Binding-site contacts:
Ligand atom N03 contacts residue ARG180 of chain 1.A at 3.1 Å (salt-bridge).
Ligand atom C02 contacts residue ARG180 of chain 1.A at 3.3 Å.
Ligand atom C01 contacts residue ARG180 of chain 1.A at 3.8 Å.
Ligand atom C06 contacts residue GLN198 of chain 1.A at 3.8 Å.
Ligand atom C15 contacts residue ARG361 of chain 1.A at 3.7 Å.
Ligand atom C10 contacts residue ARG361 of chain 1.A at 3.3 Å.
Ligand atom C28 contacts residue ASP177 of chain 1.A at 3.1 Å.
Ligand atom C31 contacts residue ASP177 of chain 1.A at 3.6 Å.
Ligand atom C23 contacts residue ASP177 of chain 1.A at 3.8 Å.
Ligand atom N27 contacts residue ASP177 of chain 1.A at 2.6 Å (salt-bridge).
Ligand atom C11 contacts residue ARG361 of chain 1.A at 3.3 Å.
Ligand atom C12 contacts residue ARG361 of chain 1.A at 3.6 Å.
Ligand atom C29 contacts residue SER201 of chain 1.A at 3.6 Å.
Ligand atom C26 contacts residue ASP177 of chain 1.A at 3.0 Å.
Ligand atom C10 contacts residue VAL260 of chain 1.A at 3.8 Å (hydrophobic).
Ligand atom F16 contacts residue PHE364 of chain 1.A at 3.3 Å.
Ligand atom C25 contacts residue PHE387 of chain 1.A at 3.6 Å (hydrophobic).
Ligand atom C25 contacts residue ASP177 of chain 1.A at 3.4 Å.
Ligand atom C07 contacts residue GLN198 of chain 1.A at 3.6 Å.
Ligand atom C09 contacts residue ARG361 of chain 1.A at 3.6 Å.
Ligand atom C30 contacts residue ASP177 of chain 1.A at 3.3 Å.
Ligand atom C04 contacts residue ARG180 of chain 1.A at 3.4 Å.
Ligand atom C12 contacts residue LEU259 of chain 1.A at 3.6 Å (hydrophobic).
Ligand atom C26 contacts residue PHE390 of chain 1.A at 3.5 Å (hydrophobic).
Ligand atom BR1 contacts residue GLU202 of chain 1.A at 3.4 Å.
Ligand atom C06 contacts residue ARG180 of chain 1.A at 3.8 Å.
Ligand atom C11 contacts residue LEU259 of chain 1.A at 3.6 Å (hydrophobic).
Ligand atom N17 contacts residue ARG361 of chain 1.A at 3.3 Å (salt-bridge).
Ligand atom C29 contacts residue PHE390 of chain 1.A at 3.6 Å (hydrophobic).
Ligand atom C14 contacts residue ARG361 of chain 1.A at 3.4 Å.
Ligand atom F16 contacts residue LEU288 of chain 1.A at 3.6 Å.
Ligand atom N17 contacts residue GLN198 of chain 1.A at 3.7 Å.
Ligand atom C05 contacts residue ARG180 of chain 1.A at 3.2 Å.
Ligand atom C24 contacts residue PHE387 of chain 1.A at 3.7 Å (hydrophobic).
Ligand atom C11 contacts residue ILE256 of chain 1.A at 3.6 Å (hydrophobic).
Ligand atom C28 contacts residue SER201 of chain 1.A at 3.6 Å.
Ligand atom O20 contacts residue ARG361 of chain 1.A at 3.1 Å (salt-bridge).
Ligand atom C30 contacts residue ARG180 of chain 1.A at 3.8 Å.
Ligand atom C19 contacts residue ARG361 of chain 1.A at 3.8 Å.
Ligand atom N21 contacts residue ARG180 of chain 1.A at 3.8 Å.

The small molecule below binds the protein below.
Small molecule (SMILES): Cc1nc2ccc(Oc3ccc(Br)cc3F)nc2c(=O)n1C[C@H]1CCCN(C(C)C)C1

Sequence of chain 1.A:
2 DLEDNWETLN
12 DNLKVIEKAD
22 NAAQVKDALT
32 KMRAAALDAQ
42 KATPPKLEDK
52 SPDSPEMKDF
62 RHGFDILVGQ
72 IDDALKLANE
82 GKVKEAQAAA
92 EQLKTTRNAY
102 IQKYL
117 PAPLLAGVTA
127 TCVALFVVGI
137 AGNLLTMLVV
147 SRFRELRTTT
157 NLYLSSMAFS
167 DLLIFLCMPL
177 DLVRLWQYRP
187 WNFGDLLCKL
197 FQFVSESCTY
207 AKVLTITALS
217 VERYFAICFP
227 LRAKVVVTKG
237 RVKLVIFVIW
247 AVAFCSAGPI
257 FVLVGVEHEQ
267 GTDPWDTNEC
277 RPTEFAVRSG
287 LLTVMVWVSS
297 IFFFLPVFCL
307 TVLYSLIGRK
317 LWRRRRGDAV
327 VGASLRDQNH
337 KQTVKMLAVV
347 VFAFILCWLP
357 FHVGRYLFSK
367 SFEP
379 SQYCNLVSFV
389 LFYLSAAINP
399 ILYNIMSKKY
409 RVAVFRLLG